Sequence of chain 2.F:
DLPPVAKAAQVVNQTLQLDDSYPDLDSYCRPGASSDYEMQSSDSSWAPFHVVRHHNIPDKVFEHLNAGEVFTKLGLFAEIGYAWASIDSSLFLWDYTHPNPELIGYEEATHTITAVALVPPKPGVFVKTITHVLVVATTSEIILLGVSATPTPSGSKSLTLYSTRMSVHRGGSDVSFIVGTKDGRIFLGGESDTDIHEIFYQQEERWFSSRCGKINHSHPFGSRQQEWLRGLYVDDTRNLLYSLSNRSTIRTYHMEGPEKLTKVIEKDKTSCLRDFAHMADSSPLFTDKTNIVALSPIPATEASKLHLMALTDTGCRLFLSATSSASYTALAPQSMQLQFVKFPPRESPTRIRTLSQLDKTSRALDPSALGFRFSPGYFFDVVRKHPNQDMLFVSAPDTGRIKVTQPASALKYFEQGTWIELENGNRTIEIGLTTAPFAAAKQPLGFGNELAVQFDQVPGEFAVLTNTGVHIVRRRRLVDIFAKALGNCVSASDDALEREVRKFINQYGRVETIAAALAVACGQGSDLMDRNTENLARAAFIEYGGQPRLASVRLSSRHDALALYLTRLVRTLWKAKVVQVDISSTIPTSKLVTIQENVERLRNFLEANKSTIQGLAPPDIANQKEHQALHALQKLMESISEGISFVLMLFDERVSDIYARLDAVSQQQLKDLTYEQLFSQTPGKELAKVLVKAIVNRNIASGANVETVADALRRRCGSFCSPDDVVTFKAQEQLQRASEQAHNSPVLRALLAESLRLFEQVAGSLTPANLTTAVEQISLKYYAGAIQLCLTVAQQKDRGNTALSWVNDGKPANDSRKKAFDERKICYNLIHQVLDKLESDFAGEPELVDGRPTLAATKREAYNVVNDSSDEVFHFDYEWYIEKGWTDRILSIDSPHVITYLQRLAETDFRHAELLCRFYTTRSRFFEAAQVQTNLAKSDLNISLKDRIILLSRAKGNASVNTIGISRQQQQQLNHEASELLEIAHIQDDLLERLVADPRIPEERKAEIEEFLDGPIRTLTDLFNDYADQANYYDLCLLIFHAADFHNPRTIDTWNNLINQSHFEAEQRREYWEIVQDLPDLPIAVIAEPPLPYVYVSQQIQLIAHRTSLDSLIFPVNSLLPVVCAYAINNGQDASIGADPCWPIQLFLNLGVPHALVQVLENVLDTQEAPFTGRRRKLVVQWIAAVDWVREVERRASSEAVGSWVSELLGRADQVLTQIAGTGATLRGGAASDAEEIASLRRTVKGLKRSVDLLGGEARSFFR

Binding-site contacts:
Ligand atom CG2 contacts residue ASN1069 of chain 2.F at 3.3 Å.
Ligand atom N contacts residue THR1065 of chain 2.F at 3.8 Å.
Ligand atom CG contacts residue GLN1074 of chain 2.F at 3.5 Å.
Ligand atom CB contacts residue THR1065 of chain 2.F at 3.6 Å.
Ligand atom NE contacts residue GLN1074 of chain 2.F at 3.6 Å (h-bond).
Ligand atom CD1 contacts residue ILE1053 of chain 2.F at 3.6 Å (hydrophobic).
Ligand atom CZ contacts residue ASP1073 of chain 2.F at 3.6 Å.
Ligand atom NH1 contacts residue ASP1073 of chain 2.F at 3.4 Å (salt-bridge).
Ligand atom C contacts residue ASN1069 of chain 2.F at 3.7 Å.
Ligand atom CD1 contacts residue LEU1064 of chain 2.F at 3.4 Å (hydrophobic).
Ligand atom CD1 contacts residue ARG1049 of chain 2.F at 3.0 Å.
Ligand atom NH2 contacts residue ASP1073 of chain 2.F at 3.0 Å (salt-bridge).
Ligand atom C contacts residue ASN1069 of chain 2.F at 3.8 Å.
Ligand atom CG1 contacts residue PHE1068 of chain 2.F at 3.6 Å (hydrophobic).
Ligand atom C contacts residue THR1065 of chain 2.F at 3.7 Å.
Ligand atom CG2 contacts residue PHE1068 of chain 2.F at 3.6 Å (hydrophobic).
Ligand atom CB contacts residue GLN1074 of chain 2.F at 3.7 Å.
Ligand atom CA contacts residue THR1065 of chain 2.F at 2.7 Å.
Ligand atom CE2 contacts residue GLN1074 of chain 2.F at 3.3 Å.
Ligand atom CD contacts residue ASN1069 of chain 2.F at 3.7 Å.
Ligand atom CD2 contacts residue GLN1074 of chain 2.F at 3.2 Å.
Ligand atom NZ contacts residue ASP1073 of chain 2.F at 3.3 Å (salt-bridge).
Ligand atom CA contacts residue THR1065 of chain 2.F at 3.4 Å.
Ligand atom O contacts residue THR1065 of chain 2.F at 3.5 Å (h-bond).
Ligand atom CZ contacts residue GLN1074 of chain 2.F at 3.4 Å.
Ligand atom CD1 contacts residue THR1065 of chain 2.F at 2.6 Å.
Ligand atom CB contacts residue GLN1074 of chain 2.F at 3.3 Å.
Ligand atom CA contacts residue ASN1069 of chain 2.F at 3.4 Å.
Ligand atom C contacts residue THR1065 of chain 2.F at 2.9 Å.
Ligand atom O contacts residue ARG1049 of chain 2.F at 3.0 Å.
Ligand atom CD2 contacts residue ALA1075 of chain 2.F at 3.6 Å (hydrophobic).
Ligand atom CG contacts residue THR1065 of chain 2.F at 3.6 Å.
Ligand atom N contacts residue THR1065 of chain 2.F at 2.3 Å (h-bond).
Ligand atom NH1 contacts residue ASN1069 of chain 2.F at 2.6 Å (h-bond).
Ligand atom CD contacts residue GLN1074 of chain 2.F at 2.8 Å.
Ligand atom NH1 contacts residue GLN1074 of chain 2.F at 3.8 Å.
Ligand atom O contacts residue THR1065 of chain 2.F at 2.7 Å.
Ligand atom O contacts residue ASN1069 of chain 2.F at 3.0 Å (h-bond).
Ligand atom CD1 contacts residue PHE1068 of chain 2.F at 3.5 Å (hydrophobic).
Ligand atom N contacts residue ASN1069 of chain 2.F at 3.0 Å (h-bond).

The small molecule below binds the protein below.
Small molecule (SMILES): CC[C@H](C)[C@H](NC(=O)[C@@H](NC(=O)[C@H](CC(C)C)NC(=O)[C@@H](N)CCCCN)C(C)C)C(=O)N[C@@H](CC(N)=O)C(=O)N[C@@H](CCCCN)C(=O)N[C@@H](CC(=O)O)C(=O)N[C@@H](CCSC)C(=O)N[C@@H](CCCN=C(N)N)C(=O)N[C@H](C(=O)N[C@@H](CC(=O)O)C(=O)N[C@@H](CC(C)C)C(=O)N[C@@H](Cc1ccccc1)C(=O)N[C@@H](CO)C(=O)N1CCC[C@H]1C(=O)N1CCC[C@H]1C(=O)N[C@H](C=O)CC(N)=O)[C@@H](C)O